A protein and the small-molecule ligand that binds it are described below.
Small molecule (SMILES): C[C@@](O)(CCO)CC(=O)[O-]

Sequence of chain 3.A:
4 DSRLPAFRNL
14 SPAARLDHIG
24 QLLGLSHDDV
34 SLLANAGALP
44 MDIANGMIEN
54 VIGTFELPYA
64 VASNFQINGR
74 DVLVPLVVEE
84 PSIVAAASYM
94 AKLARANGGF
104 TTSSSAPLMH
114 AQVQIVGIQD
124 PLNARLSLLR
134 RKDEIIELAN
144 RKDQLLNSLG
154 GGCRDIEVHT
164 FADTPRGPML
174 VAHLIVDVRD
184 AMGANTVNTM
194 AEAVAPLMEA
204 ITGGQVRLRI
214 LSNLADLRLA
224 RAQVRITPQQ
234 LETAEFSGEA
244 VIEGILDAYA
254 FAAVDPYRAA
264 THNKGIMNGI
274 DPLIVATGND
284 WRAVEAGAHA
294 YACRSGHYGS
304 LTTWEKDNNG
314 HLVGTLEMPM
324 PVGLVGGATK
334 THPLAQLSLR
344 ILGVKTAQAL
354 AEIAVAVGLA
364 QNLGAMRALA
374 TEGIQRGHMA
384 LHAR

Sequence of chain 3.B:
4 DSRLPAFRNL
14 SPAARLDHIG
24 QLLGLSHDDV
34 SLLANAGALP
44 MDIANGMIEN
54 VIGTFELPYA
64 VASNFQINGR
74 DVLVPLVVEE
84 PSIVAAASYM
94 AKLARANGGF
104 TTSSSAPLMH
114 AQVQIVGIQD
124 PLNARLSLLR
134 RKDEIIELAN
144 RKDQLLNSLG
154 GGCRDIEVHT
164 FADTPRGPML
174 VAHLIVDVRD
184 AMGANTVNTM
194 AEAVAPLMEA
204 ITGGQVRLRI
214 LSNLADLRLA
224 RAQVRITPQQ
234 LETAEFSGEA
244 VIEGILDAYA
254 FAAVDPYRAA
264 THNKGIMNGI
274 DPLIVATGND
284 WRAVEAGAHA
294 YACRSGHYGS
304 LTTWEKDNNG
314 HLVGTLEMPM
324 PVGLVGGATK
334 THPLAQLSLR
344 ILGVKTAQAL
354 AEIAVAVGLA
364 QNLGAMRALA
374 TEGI

Binding-site contacts:
Ligand atom O4 contacts residue GLY268 of chain 3.A at 3.3 Å.
Ligand atom O3 contacts residue LEU372 of chain 3.A at 3.6 Å.
Ligand atom O4 contacts residue ALA368 of chain 3.A at 3.4 Å.
Ligand atom C5 contacts residue GLY268 of chain 3.A at 4.1 Å.
Ligand atom O4 contacts residue ASN365 of chain 3.A at 4.1 Å.
Ligand atom C5 contacts residue ARG261 of chain 3.A at 3.5 Å.
Ligand atom O8 contacts residue NAD1 of chain 3.D at 3.1 Å.
Ligand atom O3 contacts residue HIS265 of chain 3.A at 4.1 Å.
Ligand atom C2 contacts residue ILE213 of chain 3.B at 4.4 Å (hydrophobic).
Ligand atom C5 contacts residue HIS265 of chain 3.A at 4.0 Å.
Ligand atom O3 contacts residue ALA368 of chain 3.A at 3.9 Å.
Ligand atom C4 contacts residue GLY268 of chain 3.A at 4.0 Å.
Ligand atom C2 contacts residue THR264 of chain 3.A at 3.8 Å.
Ligand atom O4 contacts residue HIS265 of chain 3.A at 3.4 Å (h-bond).
Ligand atom O7 contacts residue ILE213 of chain 3.B at 3.2 Å.
Ligand atom C6 contacts residue ALA368 of chain 3.A at 3.4 Å (hydrophobic).
Ligand atom O8 contacts residue GLU83 of chain 3.A at 3.1 Å (salt-bridge).
Ligand atom O8 contacts residue LYS267 of chain 3.A at 3.2 Å (salt-bridge).
Ligand atom C5 contacts residue ALA368 of chain 3.A at 3.6 Å (hydrophobic).
Ligand atom C8 contacts residue GLU83 of chain 3.A at 4.3 Å.
Ligand atom O7 contacts residue LEU372 of chain 3.A at 3.4 Å.
Ligand atom C4 contacts residue THR264 of chain 3.A at 3.3 Å.
Ligand atom O3 contacts residue THR264 of chain 3.A at 4.4 Å.
Ligand atom C3 contacts residue LEU372 of chain 3.A at 4.3 Å (hydrophobic).
Ligand atom C8 contacts residue LYS267 of chain 3.A at 3.6 Å.
Ligand atom C6 contacts residue ILE377 of chain 3.A at 3.9 Å (hydrophobic).
Ligand atom O8 contacts residue ASN271 of chain 3.A at 4.0 Å.
Ligand atom O3 contacts residue ARG261 of chain 3.A at 2.8 Å (salt-bridge).
Ligand atom C4 contacts residue ALA368 of chain 3.A at 4.3 Å (hydrophobic).
Ligand atom O4 contacts residue THR264 of chain 3.A at 3.7 Å.
Ligand atom C3 contacts residue THR264 of chain 3.A at 3.9 Å.
Ligand atom C4 contacts residue ARG261 of chain 3.A at 3.7 Å.
Ligand atom O7 contacts residue THR264 of chain 3.A at 3.7 Å.
Ligand atom C8 contacts residue ASN271 of chain 3.A at 4.2 Å.
Ligand atom C2 contacts residue NAD1 of chain 3.D at 3.2 Å.
Ligand atom O7 contacts residue ARG261 of chain 3.A at 3.4 Å (salt-bridge).
Ligand atom C5 contacts residue THR264 of chain 3.A at 3.6 Å.
Ligand atom C3 contacts residue ARG261 of chain 3.A at 4.2 Å.
Ligand atom C6 contacts residue LEU372 of chain 3.A at 4.2 Å (hydrophobic).
Ligand atom C8 contacts residue NAD1 of chain 3.D at 3.4 Å.